Sequence of chain 3.C:
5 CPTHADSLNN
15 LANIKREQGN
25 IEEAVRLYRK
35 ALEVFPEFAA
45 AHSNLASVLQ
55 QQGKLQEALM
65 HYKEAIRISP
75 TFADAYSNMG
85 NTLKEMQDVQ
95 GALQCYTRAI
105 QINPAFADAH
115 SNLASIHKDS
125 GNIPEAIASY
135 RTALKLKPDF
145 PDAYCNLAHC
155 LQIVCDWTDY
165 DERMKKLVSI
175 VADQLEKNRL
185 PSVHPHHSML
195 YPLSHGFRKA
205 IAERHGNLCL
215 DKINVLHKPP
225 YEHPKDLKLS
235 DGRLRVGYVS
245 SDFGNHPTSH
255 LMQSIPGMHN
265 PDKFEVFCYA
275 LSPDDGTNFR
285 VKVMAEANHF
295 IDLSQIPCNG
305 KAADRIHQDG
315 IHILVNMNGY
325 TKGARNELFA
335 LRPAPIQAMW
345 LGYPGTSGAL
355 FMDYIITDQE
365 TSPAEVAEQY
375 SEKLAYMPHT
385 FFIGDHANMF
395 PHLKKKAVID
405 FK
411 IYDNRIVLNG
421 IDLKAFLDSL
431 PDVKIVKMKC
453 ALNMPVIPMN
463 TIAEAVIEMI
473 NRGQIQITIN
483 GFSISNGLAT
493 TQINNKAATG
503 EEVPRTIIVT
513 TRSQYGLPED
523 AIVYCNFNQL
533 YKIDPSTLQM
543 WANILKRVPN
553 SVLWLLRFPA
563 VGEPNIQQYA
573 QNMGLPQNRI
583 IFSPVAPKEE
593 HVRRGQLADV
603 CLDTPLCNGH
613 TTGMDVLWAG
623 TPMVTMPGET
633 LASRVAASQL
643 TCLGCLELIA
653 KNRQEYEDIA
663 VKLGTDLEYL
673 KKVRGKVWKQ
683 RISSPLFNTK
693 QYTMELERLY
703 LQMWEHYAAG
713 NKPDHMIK

A small-molecule ligand and the protein it binds are described below.
Small molecule (SMILES): CC(=O)N[C@@H]1[C@@H](O)[C@H](O)[C@@H](CO)S[C@@H]1OP(=O)(O)OP(=O)(O)OC[C@H]1O[C@@H](n2ccc(=O)[nH]c2=O)[C@H](O)[C@@H]1O

Binding-site contacts:
Ligand atom O4 contacts residue VAL587 of chain 3.B at 3.6 Å.
Ligand atom O6' contacts residue THR252 of chain 3.B at 2.5 Å (h-bond).
Ligand atom O2' contacts residue ASP617 of chain 3.B at 2.8 Å (salt-bridge).
Ligand atom N2' contacts residue HIS612 of chain 3.B at 3.0 Å (h-bond).
Ligand atom O2B contacts residue THR614 of chain 3.B at 3.4 Å (h-bond).
Ligand atom C6 contacts residue HIS593 of chain 3.B at 3.6 Å.
Ligand atom O3B contacts residue LYS590 of chain 3.B at 2.7 Å (salt-bridge).
Ligand atom C8' contacts residue CYS609 of chain 3.B at 3.5 Å (hydrophobic).
Ligand atom O2' contacts residue HIS593 of chain 3.B at 3.1 Å (h-bond).
Ligand atom O4' contacts residue PHE386 of chain 3.B at 3.5 Å.
Ligand atom O4 contacts residue ARG596 of chain 3.B at 2.9 Å (salt-bridge).
Ligand atom C2B contacts residue LYS590 of chain 3.B at 3.5 Å.
Ligand atom O3B contacts residue PRO251 of chain 3.B at 3.5 Å.
Ligand atom O2A contacts residue GLN531 of chain 3.B at 2.8 Å (h-bond).
Ligand atom C6' contacts residue THR252 of chain 3.B at 3.3 Å.
Ligand atom N3 contacts residue ALA588 of chain 3.B at 2.8 Å (h-bond).
Ligand atom C4 contacts residue HIS593 of chain 3.B at 3.4 Å.
Ligand atom O1' contacts residue THR613 of chain 3.B at 3.1 Å (h-bond).
Ligand atom O4 contacts residue LEU558 of chain 3.B at 3.3 Å.
Ligand atom C4' contacts residue LEU345 of chain 3.B at 3.4 Å (hydrophobic).
Ligand atom N1 contacts residue HIS593 of chain 3.B at 3.6 Å (h-bond).
Ligand atom O7' contacts residue HIS190 of chain 3.B at 3.1 Å (h-bond).
Ligand atom C2B contacts residue ASP617 of chain 3.B at 3.5 Å.
Ligand atom O3' contacts residue HIS612 of chain 3.B at 3.0 Å (h-bond).
Ligand atom C5' contacts residue THR613 of chain 3.B at 3.3 Å.
Ligand atom C5 contacts residue HIS593 of chain 3.B at 3.4 Å.
Ligand atom O2' contacts residue LYS590 of chain 3.B at 2.4 Å (salt-bridge).
Ligand atom O1B contacts residue LYS534 of chain 3.B at 2.9 Å (salt-bridge).
Ligand atom O2B contacts residue THR613 of chain 3.B at 2.6 Å (h-bond).
Ligand atom O2 contacts residue LYS590 of chain 3.B at 3.5 Å.
Ligand atom C2B contacts residue HIS593 of chain 3.B at 3.5 Å.
Ligand atom O2B contacts residue HIS612 of chain 3.B at 2.9 Å (h-bond).
Ligand atom C2 contacts residue ALA588 of chain 3.B at 3.5 Å (hydrophobic).
Ligand atom O2 contacts residue ALA588 of chain 3.B at 3.5 Å (h-bond).
Ligand atom N3 contacts residue HIS593 of chain 3.B at 3.3 Å.
Ligand atom O4' contacts residue LEU345 of chain 3.B at 2.5 Å (h-bond).
Ligand atom O3' contacts residue PRO348 of chain 3.B at 3.6 Å.
Ligand atom C4' contacts residue GLY346 of chain 3.B at 3.6 Å.
Ligand atom O4 contacts residue ALA588 of chain 3.B at 3.1 Å (h-bond).
Ligand atom C3' contacts residue HIS612 of chain 3.B at 3.4 Å.

Sequence of chain 3.B:
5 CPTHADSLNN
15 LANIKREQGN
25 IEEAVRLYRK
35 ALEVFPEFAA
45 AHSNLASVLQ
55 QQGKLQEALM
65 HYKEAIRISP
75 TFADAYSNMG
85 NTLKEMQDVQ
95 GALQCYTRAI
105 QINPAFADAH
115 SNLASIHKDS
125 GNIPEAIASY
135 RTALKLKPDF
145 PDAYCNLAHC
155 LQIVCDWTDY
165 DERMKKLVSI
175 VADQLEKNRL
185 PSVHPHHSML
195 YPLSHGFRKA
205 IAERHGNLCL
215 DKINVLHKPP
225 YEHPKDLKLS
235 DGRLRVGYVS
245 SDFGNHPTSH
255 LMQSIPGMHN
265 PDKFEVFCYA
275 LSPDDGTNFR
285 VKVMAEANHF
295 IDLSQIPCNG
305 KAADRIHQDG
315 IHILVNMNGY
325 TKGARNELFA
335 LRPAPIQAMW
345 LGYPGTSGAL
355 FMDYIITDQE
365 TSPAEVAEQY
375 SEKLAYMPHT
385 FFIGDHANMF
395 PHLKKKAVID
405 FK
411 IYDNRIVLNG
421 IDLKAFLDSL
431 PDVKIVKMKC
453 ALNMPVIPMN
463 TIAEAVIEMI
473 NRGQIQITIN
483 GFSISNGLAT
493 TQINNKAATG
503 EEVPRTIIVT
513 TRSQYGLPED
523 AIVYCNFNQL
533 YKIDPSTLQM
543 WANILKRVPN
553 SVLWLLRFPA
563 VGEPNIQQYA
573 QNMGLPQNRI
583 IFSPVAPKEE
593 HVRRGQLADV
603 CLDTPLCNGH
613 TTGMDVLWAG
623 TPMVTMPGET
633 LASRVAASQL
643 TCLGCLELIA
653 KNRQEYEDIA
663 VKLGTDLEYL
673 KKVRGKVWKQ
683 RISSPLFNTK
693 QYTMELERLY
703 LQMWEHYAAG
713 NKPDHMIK